Sequence of chain 8.A:
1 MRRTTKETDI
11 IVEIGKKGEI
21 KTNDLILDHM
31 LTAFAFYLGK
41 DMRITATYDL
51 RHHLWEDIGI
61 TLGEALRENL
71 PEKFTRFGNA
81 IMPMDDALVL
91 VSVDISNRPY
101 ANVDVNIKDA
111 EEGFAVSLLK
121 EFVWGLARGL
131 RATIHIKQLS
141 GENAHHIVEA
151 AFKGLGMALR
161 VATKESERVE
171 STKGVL

Binding-site contacts:
Ligand atom N1 contacts residue HIS53 of chain 8.B at 3.1 Å (h-bond).
Ligand atom C5 contacts residue HIS52 of chain 8.B at 3.2 Å.
Ligand atom N2 contacts residue MET84 of chain 8.C at 3.3 Å.
Ligand atom C6 contacts residue GLU7 of chain 8.B at 3.6 Å.
Ligand atom O10 contacts residue SER171 of chain 8.A at 2.6 Å (h-bond).
Ligand atom O11 contacts residue LYS153 of chain 8.C at 2.7 Å (salt-bridge).
Ligand atom N1 contacts residue HIS145 of chain 8.C at 3.2 Å (h-bond).
Ligand atom N1 contacts residue MN1 of chain 8.I at 2.2 Å.
Ligand atom N1 contacts residue MET84 of chain 8.C at 3.3 Å.
Ligand atom N4 contacts residue HIS146 of chain 8.C at 3.4 Å (h-bond).
Ligand atom C7 contacts residue GLU149 of chain 8.C at 3.1 Å.
Ligand atom C3 contacts residue GLU56 of chain 8.B at 3.4 Å.
Ligand atom O10 contacts residue ARG76 of chain 8.A at 2.8 Å (salt-bridge).
Ligand atom O13 contacts residue HIS29 of chain 8.C at 3.0 Å (h-bond).
Ligand atom C5 contacts residue MET84 of chain 8.C at 3.5 Å (hydrophobic).
Ligand atom O11 contacts residue ARG76 of chain 8.A at 3.1 Å (salt-bridge).
Ligand atom C5 contacts residue HIS145 of chain 8.C at 3.2 Å.
Ligand atom O11 contacts residue ARG98 of chain 8.A at 3.1 Å (salt-bridge).
Ligand atom N1 contacts residue GLU149 of chain 8.C at 3.3 Å (salt-bridge).
Ligand atom C6 contacts residue MN1 of chain 8.I at 3.6 Å.
Ligand atom C3 contacts residue MN1 of chain 8.G at 3.2 Å.
Ligand atom O13 contacts residue GLU7 of chain 8.B at 2.8 Å (salt-bridge).
Ligand atom O13 contacts residue GLU149 of chain 8.C at 2.9 Å (salt-bridge).
Ligand atom C5 contacts residue MN1 of chain 8.G at 3.3 Å.
Ligand atom N4 contacts residue GLU56 of chain 8.B at 3.1 Å (salt-bridge).
Ligand atom C8 contacts residue GLU149 of chain 8.C at 3.6 Å.
Ligand atom C7 contacts residue MN1 of chain 8.I at 3.2 Å.
Ligand atom C8 contacts residue GLU7 of chain 8.B at 3.6 Å.
Ligand atom C5 contacts residue MN1 of chain 8.I at 3.2 Å.
Ligand atom O12 contacts residue ARG98 of chain 8.A at 2.7 Å (salt-bridge).
Ligand atom C7 contacts residue MET84 of chain 8.C at 3.6 Å (hydrophobic).
Ligand atom N2 contacts residue MN1 of chain 8.I at 3.3 Å.
Ligand atom O13 contacts residue MN1 of chain 8.I at 2.2 Å.
Ligand atom O12 contacts residue LYS173 of chain 8.A at 2.7 Å (salt-bridge).
Ligand atom O13 contacts residue HIS53 of chain 8.B at 3.4 Å (h-bond).
Ligand atom N4 contacts residue MN1 of chain 8.G at 2.3 Å.
Ligand atom C3 contacts residue MET84 of chain 8.C at 3.4 Å (hydrophobic).
Ligand atom N4 contacts residue HIS52 of chain 8.B at 3.1 Å (h-bond).
Ligand atom C7 contacts residue GLU7 of chain 8.B at 3.5 Å.
Ligand atom N4 contacts residue MET84 of chain 8.C at 3.5 Å.

This protein binds this small molecule.
Small molecule (SMILES): O=P(O)(O)C[C@H](O)Cn1cncn1

Sequence of chain 8.B:
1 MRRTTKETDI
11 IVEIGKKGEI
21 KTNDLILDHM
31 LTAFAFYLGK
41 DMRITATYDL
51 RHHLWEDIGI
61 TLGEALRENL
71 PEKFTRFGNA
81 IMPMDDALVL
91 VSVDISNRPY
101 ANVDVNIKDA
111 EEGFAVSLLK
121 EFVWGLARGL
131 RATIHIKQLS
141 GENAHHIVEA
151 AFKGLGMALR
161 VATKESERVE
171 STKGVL

Sequence of chain 8.C:
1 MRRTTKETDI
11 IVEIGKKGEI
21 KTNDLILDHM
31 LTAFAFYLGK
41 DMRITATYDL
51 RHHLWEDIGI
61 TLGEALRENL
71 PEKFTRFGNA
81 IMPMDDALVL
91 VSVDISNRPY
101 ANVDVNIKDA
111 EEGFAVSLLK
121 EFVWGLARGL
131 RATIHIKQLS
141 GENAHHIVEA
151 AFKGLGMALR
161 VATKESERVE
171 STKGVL